This small molecule binds to this protein.
Small molecule (SMILES): NCC(=O)O

Sequence of chain 1.C:
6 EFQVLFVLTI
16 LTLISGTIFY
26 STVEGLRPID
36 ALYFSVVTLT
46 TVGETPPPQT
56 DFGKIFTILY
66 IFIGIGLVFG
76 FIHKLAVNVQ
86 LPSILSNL

Binding-site contacts:
Ligand atom C contacts residue PHE67 of chain 2.D at 4.4 Å (hydrophobic).
Ligand atom OXT contacts residue ILE15 of chain 1.C at 4.3 Å.
Ligand atom CA contacts residue LEU18 of chain 1.C at 4.0 Å (hydrophobic).
Ligand atom O contacts residue PHE67 of chain 2.D at 3.9 Å.
Ligand atom N contacts residue ILE63 of chain 2.D at 4.4 Å.

Sequence of chain 2.D:
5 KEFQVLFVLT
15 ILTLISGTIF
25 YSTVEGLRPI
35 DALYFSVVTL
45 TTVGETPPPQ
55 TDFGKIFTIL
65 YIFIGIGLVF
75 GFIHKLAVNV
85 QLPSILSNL